Binding-site contacts:
Ligand atom O4 contacts residue ASN80 of chain 1.B at 4.2 Å.
Ligand atom C1 contacts residue ARG77 of chain 1.B at 3.4 Å.
Ligand atom O8 contacts residue ARG77 of chain 1.B at 3.4 Å (salt-bridge).
Ligand atom O1B contacts residue ARG77 of chain 1.B at 3.1 Å (salt-bridge).
Ligand atom C3 contacts residue VAL296 of chain 1.B at 3.5 Å (hydrophobic).
Ligand atom C4 contacts residue GLY78 of chain 1.B at 3.6 Å.
Ligand atom C3 contacts residue GLY78 of chain 1.B at 4.1 Å.
Ligand atom C5 contacts residue TYR72 of chain 1.B at 3.9 Å (hydrophobic).
Ligand atom C10 contacts residue TYR72 of chain 1.B at 4.1 Å (hydrophobic).
Ligand atom O4 contacts residue HIS298 of chain 1.B at 2.9 Å (h-bond).
Ligand atom N5 contacts residue TYR72 of chain 1.B at 3.1 Å (h-bond).
Ligand atom C4 contacts residue HIS298 of chain 1.B at 3.4 Å.
Ligand atom O1A contacts residue TYR72 of chain 1.B at 3.4 Å.
Ligand atom C6 contacts residue ASN93 of chain 1.B at 3.2 Å.
Ligand atom C6 contacts residue TYR72 of chain 1.B at 4.0 Å (hydrophobic).
Ligand atom O4 contacts residue VAL296 of chain 1.B at 4.0 Å.
Ligand atom C11 contacts residue ASP85 of chain 1.C at 4.0 Å.
Ligand atom C2 contacts residue GLY78 of chain 1.B at 4.1 Å.
Ligand atom O4 contacts residue THR291 of chain 1.B at 3.1 Å.
Ligand atom C4 contacts residue ARG77 of chain 1.B at 4.0 Å.
Ligand atom C1 contacts residue TYR72 of chain 1.B at 4.1 Å (hydrophobic).
Ligand atom O4 contacts residue GLY78 of chain 1.B at 3.0 Å.
Ligand atom O6 contacts residue ASN93 of chain 1.B at 3.2 Å (h-bond).
Ligand atom C7 contacts residue TYR72 of chain 1.B at 4.3 Å (hydrophobic).
Ligand atom O4 contacts residue ILE79 of chain 1.B at 3.6 Å (h-bond).
Ligand atom O1A contacts residue ARG77 of chain 1.B at 2.9 Å (salt-bridge).
Ligand atom C5 contacts residue ASN93 of chain 1.B at 4.3 Å.
Ligand atom C3 contacts residue ARG77 of chain 1.B at 3.9 Å.
Ligand atom O1B contacts residue ASN80 of chain 1.B at 4.3 Å.
Ligand atom C4 contacts residue TYR72 of chain 1.B at 4.1 Å (hydrophobic).
Ligand atom C3 contacts residue HIS298 of chain 1.B at 3.4 Å.
Ligand atom O1A contacts residue GLY78 of chain 1.B at 4.0 Å.
Ligand atom C8 contacts residue ARG77 of chain 1.B at 4.3 Å.
Ligand atom O1B contacts residue TYR72 of chain 1.B at 4.2 Å.
Ligand atom O1B contacts residue SER89 of chain 1.B at 4.1 Å.
Ligand atom C11 contacts residue TYR72 of chain 1.B at 4.0 Å (hydrophobic).
Ligand atom O3 contacts residue VAL296 of chain 1.B at 4.0 Å.
Ligand atom O3 contacts residue GLY78 of chain 1.B at 3.4 Å.
Ligand atom O8 contacts residue TYR72 of chain 1.B at 3.4 Å (h-bond).
Ligand atom C3 contacts residue GLY78 of chain 1.B at 3.9 Å.

Sequence of chain 1.B:
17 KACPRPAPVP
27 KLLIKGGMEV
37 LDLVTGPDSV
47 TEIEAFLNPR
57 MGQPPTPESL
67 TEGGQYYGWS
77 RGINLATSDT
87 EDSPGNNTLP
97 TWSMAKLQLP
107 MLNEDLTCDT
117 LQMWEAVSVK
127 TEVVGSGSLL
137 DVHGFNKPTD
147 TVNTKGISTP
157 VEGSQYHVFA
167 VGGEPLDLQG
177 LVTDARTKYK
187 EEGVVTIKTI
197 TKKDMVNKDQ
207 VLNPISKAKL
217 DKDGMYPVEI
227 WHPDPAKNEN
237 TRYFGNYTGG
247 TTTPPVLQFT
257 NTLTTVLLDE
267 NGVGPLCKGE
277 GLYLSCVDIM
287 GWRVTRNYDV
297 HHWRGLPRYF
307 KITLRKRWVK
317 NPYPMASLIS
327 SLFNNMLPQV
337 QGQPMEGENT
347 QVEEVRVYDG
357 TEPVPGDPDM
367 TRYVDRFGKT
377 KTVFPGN

Sequence of chain 1.C:
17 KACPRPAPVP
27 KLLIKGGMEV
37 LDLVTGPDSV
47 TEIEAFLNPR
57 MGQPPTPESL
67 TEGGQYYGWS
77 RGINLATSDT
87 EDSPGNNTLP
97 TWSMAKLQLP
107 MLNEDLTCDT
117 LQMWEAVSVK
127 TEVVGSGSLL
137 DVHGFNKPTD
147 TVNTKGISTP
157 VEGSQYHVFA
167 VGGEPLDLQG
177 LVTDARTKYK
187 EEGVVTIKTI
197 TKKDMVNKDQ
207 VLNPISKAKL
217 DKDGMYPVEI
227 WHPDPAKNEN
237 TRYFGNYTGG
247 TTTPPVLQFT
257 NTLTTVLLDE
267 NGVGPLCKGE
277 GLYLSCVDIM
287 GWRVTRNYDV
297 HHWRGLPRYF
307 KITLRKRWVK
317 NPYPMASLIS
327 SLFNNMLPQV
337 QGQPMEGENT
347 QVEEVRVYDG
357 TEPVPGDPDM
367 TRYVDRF

The protein below binds the small molecule below.
Small molecule (SMILES): CC(=O)N[C@@H]1[C@@H](O[C@@H]2O[C@H](CO)[C@H](O)[C@H](O[C@]3(C(=O)O)C[C@H](O)[C@@H](NC(C)=O)[C@H]([C@H](O)[C@H](O)CO)O3)[C@H]2O)[C@H](O)[C@@H](CO[C@]2(C(=O)O)C[C@H](O)[C@@H](NC(C)=O)[C@H]([C@H](O)[C@H](O)CO)O2)O[C@H]1O